A protein and the small-molecule ligand that binds it are described below.
Small molecule (SMILES): CC[C@@H](CO)NC(=O)[C@@H]1C=C2c3cccc4c3c(cn4C)C[C@H]2N(C)C1

Binding-site contacts:
Ligand atom CAF contacts residue ASP100 of chain 1.A at 3.7 Å.
Ligand atom CAC contacts residue GLY186 of chain 1.A at 3.4 Å.
Ligand atom CAX contacts residue PHE347 of chain 1.A at 3.5 Å (hydrophobic).
Ligand atom CAC contacts residue GLY190 of chain 1.A at 3.7 Å.
Ligand atom CAV contacts residue ASP100 of chain 1.A at 3.4 Å.
Ligand atom OAE contacts residue VAL173 of chain 1.A at 3.4 Å.
Ligand atom CAQ contacts residue ASP100 of chain 1.A at 3.8 Å.
Ligand atom CAG contacts residue PHE182 of chain 1.A at 3.7 Å (hydrophobic).
Ligand atom NAZ contacts residue THR105 of chain 1.A at 3.8 Å.
Ligand atom OAE contacts residue LEU174 of chain 1.A at 2.8 Å (h-bond).
Ligand atom CAX contacts residue ASP100 of chain 1.A at 3.5 Å.
Ligand atom CAA contacts residue LEU369 of chain 1.A at 4.0 Å (hydrophobic).
Ligand atom CAG contacts residue ASN351 of chain 1.A at 3.9 Å.
Ligand atom CAC contacts residue THR105 of chain 1.A at 3.4 Å.
Ligand atom CAJ contacts residue PHE348 of chain 1.A at 3.7 Å (hydrophobic).
Ligand atom CAA contacts residue GLU370 of chain 1.A at 3.9 Å.
Ligand atom CAB contacts residue SER104 of chain 1.A at 3.7 Å.
Ligand atom CAB contacts residue TYR377 of chain 1.A at 3.8 Å (hydrophobic).
Ligand atom CAF contacts residue PHE347 of chain 1.A at 4.0 Å (hydrophobic).
Ligand atom CAL contacts residue VAL173 of chain 1.A at 4.0 Å (hydrophobic).
Ligand atom CAT contacts residue VAL101 of chain 1.A at 4.0 Å (hydrophobic).
Ligand atom CAA contacts residue VAL373 of chain 1.A at 3.7 Å (hydrophobic).
Ligand atom CAH contacts residue PHE182 of chain 1.A at 4.1 Å (hydrophobic).
Ligand atom NAZ contacts residue VAL101 of chain 1.A at 4.0 Å.
Ligand atom CAH contacts residue ASN351 of chain 1.A at 3.9 Å.
Ligand atom CAN contacts residue ASP100 of chain 1.A at 3.2 Å.
Ligand atom CAB contacts residue ASP100 of chain 1.A at 3.2 Å.
Ligand atom CAU contacts residue VAL101 of chain 1.A at 4.0 Å (hydrophobic).
Ligand atom CAQ contacts residue PHE347 of chain 1.A at 3.7 Å (hydrophobic).
Ligand atom CAI contacts residue SER187 of chain 1.A at 4.1 Å.
Ligand atom NAY contacts residue ASP100 of chain 1.A at 2.5 Å (salt-bridge).
Ligand atom OAD contacts residue PHE347 of chain 1.A at 3.8 Å.
Ligand atom CAT contacts residue PHE348 of chain 1.A at 3.8 Å (hydrophobic).
Ligand atom NAZ contacts residue PHE348 of chain 1.A at 3.8 Å.
Ligand atom CAN contacts residue PHE347 of chain 1.A at 3.8 Å (hydrophobic).
Ligand atom CAM contacts residue ASP100 of chain 1.A at 3.6 Å.
Ligand atom CAI contacts residue GLY186 of chain 1.A at 3.9 Å.
Ligand atom CAJ contacts residue THR105 of chain 1.A at 3.6 Å.
Ligand atom CAM contacts residue SER104 of chain 1.A at 3.6 Å.
Ligand atom CAJ contacts residue VAL101 of chain 1.A at 4.1 Å (hydrophobic).

Sequence of chain 1.A:
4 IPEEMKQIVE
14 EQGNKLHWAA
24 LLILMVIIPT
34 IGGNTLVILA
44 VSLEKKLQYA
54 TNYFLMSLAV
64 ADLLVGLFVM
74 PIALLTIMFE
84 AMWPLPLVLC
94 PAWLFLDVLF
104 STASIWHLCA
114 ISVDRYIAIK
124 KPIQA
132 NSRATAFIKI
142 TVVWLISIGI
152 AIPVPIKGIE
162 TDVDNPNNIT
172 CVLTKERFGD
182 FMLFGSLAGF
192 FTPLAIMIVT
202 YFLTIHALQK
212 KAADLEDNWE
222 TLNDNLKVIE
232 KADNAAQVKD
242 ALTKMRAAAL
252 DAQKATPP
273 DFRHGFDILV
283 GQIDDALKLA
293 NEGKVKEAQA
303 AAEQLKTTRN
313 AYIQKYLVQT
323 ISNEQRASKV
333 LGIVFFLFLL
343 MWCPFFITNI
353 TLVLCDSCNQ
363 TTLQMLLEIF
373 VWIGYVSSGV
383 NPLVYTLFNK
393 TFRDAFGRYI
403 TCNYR